Binding-site contacts:
Ligand atom O3 contacts residue THR58 of chain 1.C at 4.5 Å.
Ligand atom C6 contacts residue TRP59 of chain 1.C at 4.3 Å (hydrophobic).
Ligand atom C5 contacts residue TRP59 of chain 1.C at 3.8 Å (hydrophobic).
Ligand atom O2 contacts residue THR58 of chain 1.C at 3.4 Å.
Ligand atom C3 contacts residue TRP59 of chain 1.C at 3.9 Å (hydrophobic).
Ligand atom C4 contacts residue TRP59 of chain 1.C at 4.4 Å (hydrophobic).
Ligand atom O2 contacts residue TRP59 of chain 1.C at 3.0 Å.
Ligand atom O5 contacts residue TRP59 of chain 1.C at 2.4 Å.
Ligand atom C2 contacts residue TRP59 of chain 1.C at 2.5 Å (hydrophobic).
Ligand atom C1 contacts residue TRP59 of chain 1.C at 1.5 Å (hydrophobic).
Ligand atom O6 contacts residue GLN71 of chain 1.C at 4.5 Å.

Sequence of chain 1.C:
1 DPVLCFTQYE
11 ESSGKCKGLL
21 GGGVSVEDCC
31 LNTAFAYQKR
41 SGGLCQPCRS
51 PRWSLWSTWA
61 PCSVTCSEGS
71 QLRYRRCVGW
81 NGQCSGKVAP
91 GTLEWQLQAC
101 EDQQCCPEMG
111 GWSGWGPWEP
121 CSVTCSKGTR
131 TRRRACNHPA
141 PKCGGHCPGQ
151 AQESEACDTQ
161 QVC

A protein and the small-molecule ligand that binds it are described below.
Small molecule (SMILES): OC[C@H]1O[C@H](O)[C@@H](O)[C@@H](O)[C@@H]1O